A protein and the small-molecule ligand that binds it are described below.
Small molecule (SMILES): CC(=O)N[C@@H]1[C@@H](O)[C@H](O)[C@@H](CO)O[C@H]1O

Sequence of chain 1.A:
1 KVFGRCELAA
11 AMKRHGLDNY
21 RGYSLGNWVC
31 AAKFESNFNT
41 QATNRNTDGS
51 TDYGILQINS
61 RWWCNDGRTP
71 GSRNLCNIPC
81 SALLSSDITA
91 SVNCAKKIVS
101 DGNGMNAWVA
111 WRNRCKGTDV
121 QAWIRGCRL

Binding-site contacts:
Ligand atom N2 contacts residue GLN57 of chain 1.A at 4.0 Å.
Ligand atom O6 contacts residue ASN46 of chain 1.A at 2.6 Å (h-bond).
Ligand atom C7 contacts residue ILE58 of chain 1.A at 4.2 Å (hydrophobic).
Ligand atom C8 contacts residue TRP108 of chain 1.A at 3.8 Å (hydrophobic).
Ligand atom C3 contacts residue VAL109 of chain 1.A at 3.7 Å (hydrophobic).
Ligand atom C4 contacts residue VAL109 of chain 1.A at 3.3 Å (hydrophobic).
Ligand atom C1 contacts residue VAL109 of chain 1.A at 3.9 Å (hydrophobic).
Ligand atom O3 contacts residue ASN59 of chain 1.A at 3.3 Å (h-bond).
Ligand atom C3 contacts residue ASN59 of chain 1.A at 4.2 Å.
Ligand atom C1 contacts residue TRP108 of chain 1.A at 4.3 Å (hydrophobic).
Ligand atom O3 contacts residue ALA107 of chain 1.A at 4.2 Å.
Ligand atom C7 contacts residue ALA107 of chain 1.A at 3.8 Å (hydrophobic).
Ligand atom C6 contacts residue ASN46 of chain 1.A at 3.7 Å.
Ligand atom O7 contacts residue ASN59 of chain 1.A at 2.9 Å.
Ligand atom O6 contacts residue ASP52 of chain 1.A at 2.2 Å (salt-bridge).
Ligand atom N2 contacts residue TRP108 of chain 1.A at 4.1 Å.
Ligand atom C1 contacts residue GLN57 of chain 1.A at 3.9 Å.
Ligand atom C4 contacts residue ASP52 of chain 1.A at 4.3 Å.
Ligand atom O5 contacts residue GLU35 of chain 1.A at 3.2 Å (salt-bridge).
Ligand atom C1 contacts residue GLU35 of chain 1.A at 3.1 Å.
Ligand atom C8 contacts residue ALA107 of chain 1.A at 3.8 Å (hydrophobic).
Ligand atom C3 contacts residue ALA107 of chain 1.A at 3.8 Å (hydrophobic).
Ligand atom O1 contacts residue GLU35 of chain 1.A at 3.0 Å (salt-bridge).
Ligand atom O1 contacts residue GLN57 of chain 1.A at 2.8 Å (h-bond).
Ligand atom C2 contacts residue ALA107 of chain 1.A at 3.9 Å (hydrophobic).
Ligand atom N2 contacts residue ALA107 of chain 1.A at 3.0 Å (h-bond).
Ligand atom O4 contacts residue VAL109 of chain 1.A at 2.6 Å.
Ligand atom O1 contacts residue LEU56 of chain 1.A at 3.7 Å.
Ligand atom C5 contacts residue VAL109 of chain 1.A at 3.2 Å (hydrophobic).
Ligand atom C8 contacts residue ILE98 of chain 1.A at 3.9 Å (hydrophobic).
Ligand atom C6 contacts residue ASP52 of chain 1.A at 3.6 Å.
Ligand atom O7 contacts residue GLN57 of chain 1.A at 3.1 Å (h-bond).
Ligand atom C2 contacts residue ASP52 of chain 1.A at 4.1 Å.
Ligand atom O1 contacts residue TRP108 of chain 1.A at 3.6 Å.
Ligand atom C2 contacts residue GLN57 of chain 1.A at 3.9 Å.
Ligand atom C7 contacts residue ASN59 of chain 1.A at 3.9 Å.
Ligand atom O7 contacts residue ILE58 of chain 1.A at 3.4 Å.
Ligand atom C7 contacts residue GLN57 of chain 1.A at 3.6 Å.
Ligand atom C6 contacts residue VAL109 of chain 1.A at 4.3 Å (hydrophobic).
Ligand atom O5 contacts residue VAL109 of chain 1.A at 4.0 Å.